Binding-site contacts:
Ligand atom O5 contacts residue ARG296 of chain 1.E at 4.0 Å.
Ligand atom C3 contacts residue ASN301 of chain 1.E at 3.8 Å.
Ligand atom O5 contacts residue ASN301 of chain 1.E at 2.4 Å (h-bond).
Ligand atom O7 contacts residue ASN301 of chain 1.E at 3.0 Å (h-bond).
Ligand atom C2 contacts residue HIS299 of chain 1.E at 3.8 Å.
Ligand atom C6 contacts residue ASN301 of chain 1.E at 4.5 Å.
Ligand atom C1 contacts residue ASN301 of chain 1.E at 1.4 Å.
Ligand atom C3 contacts residue ARG296 of chain 1.E at 4.2 Å.
Ligand atom O5 contacts residue THR383 of chain 1.E at 3.1 Å (h-bond).
Ligand atom C3 contacts residue HIS299 of chain 1.E at 3.4 Å.
Ligand atom C4 contacts residue HIS299 of chain 1.E at 4.2 Å.
Ligand atom N2 contacts residue ASN301 of chain 1.E at 2.9 Å (h-bond).
Ligand atom C1 contacts residue HIS299 of chain 1.E at 3.5 Å.
Ligand atom O3 contacts residue HIS299 of chain 1.E at 4.4 Å.
Ligand atom O4 contacts residue HIS299 of chain 1.E at 4.4 Å.
Ligand atom C5 contacts residue ASN301 of chain 1.E at 3.7 Å.
Ligand atom C8 contacts residue ASN265 of chain 1.E at 3.9 Å.
Ligand atom C4 contacts residue ASN301 of chain 1.E at 4.3 Å.
Ligand atom O7 contacts residue ASN265 of chain 1.E at 4.0 Å.
Ligand atom O5 contacts residue HIS299 of chain 1.E at 4.2 Å.
Ligand atom C8 contacts residue ASN301 of chain 1.E at 4.3 Å.
Ligand atom C1 contacts residue ARG296 of chain 1.E at 4.4 Å.
Ligand atom C7 contacts residue ASN265 of chain 1.E at 4.3 Å.
Ligand atom C1 contacts residue THR383 of chain 1.E at 3.9 Å.
Ligand atom O6 contacts residue THR383 of chain 1.E at 3.9 Å.
Ligand atom N2 contacts residue HIS299 of chain 1.E at 3.8 Å.
Ligand atom C7 contacts residue ASN301 of chain 1.E at 3.2 Å.
Ligand atom O4 contacts residue ARG296 of chain 1.E at 3.8 Å.
Ligand atom C2 contacts residue ASN301 of chain 1.E at 2.5 Å.
Ligand atom O3 contacts residue ARG296 of chain 1.E at 4.4 Å.
Ligand atom C8 contacts residue THR267 of chain 1.E at 3.8 Å.
Ligand atom C5 contacts residue THR383 of chain 1.E at 3.4 Å.
Ligand atom C6 contacts residue THR383 of chain 1.E at 3.2 Å.
Ligand atom C5 contacts residue HIS299 of chain 1.E at 4.1 Å.

The protein below binds the small molecule below.
Small molecule (SMILES): CC(=O)N[C@H]1[C@H](O[C@H]2[C@H](O)[C@@H](NC(C)=O)CO[C@@H]2CO)O[C@H](CO)[C@@H](O)[C@@H]1O

Sequence of chain 1.E:
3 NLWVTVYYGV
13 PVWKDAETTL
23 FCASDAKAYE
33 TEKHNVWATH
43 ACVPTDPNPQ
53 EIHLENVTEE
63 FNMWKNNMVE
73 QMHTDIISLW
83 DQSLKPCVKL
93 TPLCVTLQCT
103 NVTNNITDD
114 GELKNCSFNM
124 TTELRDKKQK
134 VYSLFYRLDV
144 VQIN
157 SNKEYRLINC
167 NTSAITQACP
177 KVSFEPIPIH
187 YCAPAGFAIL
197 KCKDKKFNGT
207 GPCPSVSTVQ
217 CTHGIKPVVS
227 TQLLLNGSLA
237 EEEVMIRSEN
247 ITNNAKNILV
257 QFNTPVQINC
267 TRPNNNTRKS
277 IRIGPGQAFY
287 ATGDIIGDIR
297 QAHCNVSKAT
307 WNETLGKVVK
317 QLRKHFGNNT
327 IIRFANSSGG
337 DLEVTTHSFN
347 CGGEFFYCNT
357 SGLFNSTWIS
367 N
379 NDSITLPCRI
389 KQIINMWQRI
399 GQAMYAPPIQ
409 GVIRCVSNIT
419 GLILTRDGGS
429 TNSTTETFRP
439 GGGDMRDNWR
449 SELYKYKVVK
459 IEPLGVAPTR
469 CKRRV